A protein and the small-molecule ligand that binds it are described below.
Small molecule (SMILES): COc1ccnc2[nH]cc(C(=O)C(=O)N3CCN(C(=O)c4ccccc4)C[C@H]3C)c12

Sequence of chain 1.E:
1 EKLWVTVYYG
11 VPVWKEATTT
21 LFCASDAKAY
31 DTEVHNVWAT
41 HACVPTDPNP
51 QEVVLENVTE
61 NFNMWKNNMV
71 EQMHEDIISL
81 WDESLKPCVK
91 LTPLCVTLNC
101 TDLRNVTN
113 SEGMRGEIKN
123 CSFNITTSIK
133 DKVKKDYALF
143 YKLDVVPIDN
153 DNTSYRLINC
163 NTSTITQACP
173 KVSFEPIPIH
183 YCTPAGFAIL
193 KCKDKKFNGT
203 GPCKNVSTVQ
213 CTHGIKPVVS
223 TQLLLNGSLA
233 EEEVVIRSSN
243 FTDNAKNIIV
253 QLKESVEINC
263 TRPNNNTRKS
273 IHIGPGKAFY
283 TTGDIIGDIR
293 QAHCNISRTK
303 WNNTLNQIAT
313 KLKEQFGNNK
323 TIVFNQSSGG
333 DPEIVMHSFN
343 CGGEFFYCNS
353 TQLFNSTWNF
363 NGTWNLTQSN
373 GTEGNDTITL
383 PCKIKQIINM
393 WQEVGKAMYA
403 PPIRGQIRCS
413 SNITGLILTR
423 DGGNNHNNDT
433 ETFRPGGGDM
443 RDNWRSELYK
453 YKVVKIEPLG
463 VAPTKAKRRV

Binding-site contacts:
Ligand atom C27 contacts residue PHE347 of chain 1.E at 3.8 Å (hydrophobic).
Ligand atom C04 contacts residue MET392 of chain 1.E at 3.7 Å (hydrophobic).
Ligand atom N06 contacts residue LYS398 of chain 1.E at 3.9 Å.
Ligand atom O15 contacts residue TRP393 of chain 1.E at 3.3 Å (h-bond).
Ligand atom C30 contacts residue VAL221 of chain 1.E at 3.2 Å (hydrophobic).
Ligand atom C10 contacts residue TRP81 of chain 1.E at 3.9 Å (hydrophobic).
Ligand atom C05 contacts residue LEU85 of chain 1.E at 3.5 Å (hydrophobic).
Ligand atom C17 contacts residue TRP393 of chain 1.E at 3.6 Å (hydrophobic).
Ligand atom C07 contacts residue MET392 of chain 1.E at 3.8 Å (hydrophobic).
Ligand atom C27 contacts residue ILE390 of chain 1.E at 3.9 Å (hydrophobic).
Ligand atom C01 contacts residue ILE390 of chain 1.E at 3.3 Å (hydrophobic).
Ligand atom C04 contacts residue LEU85 of chain 1.E at 3.5 Å (hydrophobic).
Ligand atom C29 contacts residue PHE341 of chain 1.E at 4.0 Å (hydrophobic).
Ligand atom N06 contacts residue MET392 of chain 1.E at 3.6 Å.
Ligand atom C08 contacts residue MET392 of chain 1.E at 3.8 Å (hydrophobic).
Ligand atom C05 contacts residue LYS398 of chain 1.E at 3.2 Å.
Ligand atom O24 contacts residue ASN342 of chain 1.E at 3.9 Å.
Ligand atom N19 contacts residue VAL221 of chain 1.E at 3.7 Å.
Ligand atom C23 contacts residue VAL221 of chain 1.E at 3.6 Å (hydrophobic).
Ligand atom C20 contacts residue TRP81 of chain 1.E at 3.9 Å (hydrophobic).
Ligand atom C01 contacts residue MET400 of chain 1.E at 3.7 Å (hydrophobic).
Ligand atom O15 contacts residue MET392 of chain 1.E at 3.3 Å.
Ligand atom C04 contacts residue LYS398 of chain 1.E at 3.3 Å.
Ligand atom C18 contacts residue VAL221 of chain 1.E at 3.7 Å (hydrophobic).
Ligand atom C05 contacts residue MET392 of chain 1.E at 3.6 Å (hydrophobic).
Ligand atom C10 contacts residue ILE78 of chain 1.E at 3.0 Å (hydrophobic).
Ligand atom C03 contacts residue MET392 of chain 1.E at 3.8 Å (hydrophobic).
Ligand atom C01 contacts residue MET392 of chain 1.E at 3.9 Å (hydrophobic).
Ligand atom C29 contacts residue TRP393 of chain 1.E at 3.8 Å (hydrophobic).
Ligand atom N09 contacts residue MET392 of chain 1.E at 3.6 Å.
Ligand atom C28 contacts residue SER340 of chain 1.E at 3.1 Å.
Ligand atom N09 contacts residue ILE78 of chain 1.E at 2.9 Å (h-bond).
Ligand atom C29 contacts residue SER340 of chain 1.E at 3.3 Å.
Ligand atom C26 contacts residue PHE347 of chain 1.E at 3.5 Å (hydrophobic).
Ligand atom C11 contacts residue TRP81 of chain 1.E at 3.8 Å (hydrophobic).
Ligand atom C18 contacts residue TRP393 of chain 1.E at 3.7 Å (hydrophobic).
Ligand atom O24 contacts residue VAL221 of chain 1.E at 3.4 Å.
Ligand atom C04 contacts residue MET400 of chain 1.E at 3.8 Å (hydrophobic).
Ligand atom C30 contacts residue TRP393 of chain 1.E at 3.8 Å (hydrophobic).
Ligand atom O13 contacts residue TRP81 of chain 1.E at 3.3 Å.